Binding-site contacts:
Ligand atom C7A contacts residue GLU109 of chain 1.B at 3.7 Å.
Ligand atom N1 contacts residue 0JO1 of chain 1.J at 3.9 Å.
Ligand atom C5 contacts residue THR190 of chain 1.B at 3.7 Å.
Ligand atom C6 contacts residue PHE306 of chain 1.B at 3.7 Å (hydrophobic).
Ligand atom N1 contacts residue GLU109 of chain 1.B at 2.8 Å (salt-bridge).
Ligand atom C5 contacts residue PHE306 of chain 1.B at 3.9 Å (hydrophobic).
Ligand atom N1 contacts residue GLY189 of chain 1.B at 3.9 Å.
Ligand atom C7 contacts residue LEU166 of chain 1.B at 3.8 Å (hydrophobic).
Ligand atom N3 contacts residue THR190 of chain 1.B at 4.1 Å.
Ligand atom N3 contacts residue GLY189 of chain 1.B at 3.6 Å (h-bond).
Ligand atom C7 contacts residue GLU109 of chain 1.B at 4.0 Å.
Ligand atom N3 contacts residue 0JO1 of chain 1.J at 2.8 Å.
Ligand atom C5 contacts residue GLY233 of chain 1.B at 3.5 Å.
Ligand atom C4 contacts residue 0JO1 of chain 1.J at 3.6 Å.
Ligand atom N1 contacts residue THR190 of chain 1.B at 4.3 Å.
Ligand atom C4 contacts residue LYS87 of chain 1.B at 4.2 Å.
Ligand atom C2 contacts residue THR190 of chain 1.B at 4.4 Å.
Ligand atom C2 contacts residue GLU109 of chain 1.B at 3.7 Å.
Ligand atom C3A contacts residue GLY189 of chain 1.B at 4.3 Å.
Ligand atom C5 contacts residue LEU166 of chain 1.B at 4.1 Å (hydrophobic).
Ligand atom C2 contacts residue GLY189 of chain 1.B at 3.4 Å.
Ligand atom C2 contacts residue LYS87 of chain 1.B at 3.4 Å.
Ligand atom C7 contacts residue THR190 of chain 1.B at 3.5 Å.
Ligand atom C5 contacts residue GLY232 of chain 1.B at 3.9 Å.
Ligand atom C3A contacts residue THR190 of chain 1.B at 3.6 Å.
Ligand atom C3A contacts residue LYS87 of chain 1.B at 3.7 Å.
Ligand atom C4 contacts residue GLY303 of chain 1.B at 4.3 Å.
Ligand atom C2 contacts residue HIS115 of chain 1.B at 3.9 Å.
Ligand atom C2 contacts residue 0JO1 of chain 1.J at 3.4 Å.
Ligand atom C7 contacts residue CYS170 of chain 1.B at 4.3 Å (hydrophobic).
Ligand atom C6 contacts residue THR190 of chain 1.B at 3.5 Å.
Ligand atom C3A contacts residue 0JO1 of chain 1.J at 3.1 Å.
Ligand atom C7A contacts residue 0JO1 of chain 1.J at 3.8 Å.
Ligand atom C4 contacts residue THR190 of chain 1.B at 3.7 Å.
Ligand atom C7A contacts residue LEU166 of chain 1.B at 4.1 Å (hydrophobic).
Ligand atom C4 contacts residue GLY233 of chain 1.B at 3.6 Å.
Ligand atom C6 contacts residue LEU166 of chain 1.B at 3.8 Å (hydrophobic).
Ligand atom C4 contacts residue GLY232 of chain 1.B at 4.2 Å.
Ligand atom C7A contacts residue THR190 of chain 1.B at 3.8 Å.
Ligand atom N3 contacts residue LYS87 of chain 1.B at 2.7 Å (salt-bridge).

This small molecule binds to this protein.
Small molecule (SMILES): c1ccc2[nH]cnc2c1

Sequence of chain 1.B:
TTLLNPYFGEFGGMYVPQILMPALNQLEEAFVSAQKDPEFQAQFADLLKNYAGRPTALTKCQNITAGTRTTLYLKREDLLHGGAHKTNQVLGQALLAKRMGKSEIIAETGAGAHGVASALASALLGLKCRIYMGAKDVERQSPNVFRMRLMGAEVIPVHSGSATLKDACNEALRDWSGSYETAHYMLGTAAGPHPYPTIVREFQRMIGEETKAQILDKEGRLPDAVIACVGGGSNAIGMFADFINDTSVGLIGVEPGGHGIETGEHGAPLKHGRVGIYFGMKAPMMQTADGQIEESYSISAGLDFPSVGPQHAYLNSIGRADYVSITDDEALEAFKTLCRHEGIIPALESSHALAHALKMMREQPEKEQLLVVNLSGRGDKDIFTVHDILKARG